This protein binds this small molecule.
Small molecule (SMILES): O=C(O)[C@@](O)(COP(=O)(O)O)[C@H](O)[C@H](O)COP(=O)(O)O

Sequence of chain 1.C:
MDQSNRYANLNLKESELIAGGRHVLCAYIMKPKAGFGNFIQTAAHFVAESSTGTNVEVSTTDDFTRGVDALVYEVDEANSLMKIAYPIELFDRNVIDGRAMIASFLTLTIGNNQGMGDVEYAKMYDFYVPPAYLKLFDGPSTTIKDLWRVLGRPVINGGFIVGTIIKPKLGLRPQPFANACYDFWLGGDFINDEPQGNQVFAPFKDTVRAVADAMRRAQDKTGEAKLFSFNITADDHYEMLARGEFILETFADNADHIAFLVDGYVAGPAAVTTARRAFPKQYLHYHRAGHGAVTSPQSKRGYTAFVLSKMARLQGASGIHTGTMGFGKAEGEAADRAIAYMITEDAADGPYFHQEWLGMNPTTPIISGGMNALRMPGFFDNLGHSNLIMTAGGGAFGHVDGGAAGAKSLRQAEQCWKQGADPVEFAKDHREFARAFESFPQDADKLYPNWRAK

Sequence of chain 1.D:
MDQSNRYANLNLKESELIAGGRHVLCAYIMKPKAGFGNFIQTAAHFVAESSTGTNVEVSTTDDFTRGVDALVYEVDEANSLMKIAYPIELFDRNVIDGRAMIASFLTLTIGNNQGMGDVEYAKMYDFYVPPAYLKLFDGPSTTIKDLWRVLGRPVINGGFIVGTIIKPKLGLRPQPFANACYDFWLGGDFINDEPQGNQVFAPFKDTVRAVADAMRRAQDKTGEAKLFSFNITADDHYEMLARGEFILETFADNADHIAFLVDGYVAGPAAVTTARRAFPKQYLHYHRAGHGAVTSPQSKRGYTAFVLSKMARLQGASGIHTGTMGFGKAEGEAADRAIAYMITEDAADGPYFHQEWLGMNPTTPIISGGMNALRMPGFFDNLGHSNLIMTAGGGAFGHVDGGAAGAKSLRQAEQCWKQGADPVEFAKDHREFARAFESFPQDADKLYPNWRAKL

Binding-site contacts:
Ligand atom C3 contacts residue MG1 of chain 1.L at 2.9 Å.
Ligand atom O2 contacts residue ILE185 of chain 1.C at 3.4 Å.
Ligand atom O3 contacts residue GLU215 of chain 1.C at 3.0 Å (salt-bridge).
Ligand atom O1P contacts residue GLY391 of chain 1.C at 2.7 Å (h-bond).
Ligand atom O5P contacts residue SER389 of chain 1.C at 3.5 Å (h-bond).
Ligand atom C2 contacts residue MG1 of chain 1.L at 2.7 Å.
Ligand atom O6 contacts residue GLU215 of chain 1.C at 3.2 Å (salt-bridge).
Ligand atom O7 contacts residue GLU69 of chain 1.D at 3.5 Å (salt-bridge).
Ligand atom O6 contacts residue MG1 of chain 1.L at 2.1 Å.
Ligand atom O2P contacts residue GLY414 of chain 1.C at 2.7 Å (h-bond).
Ligand atom O3P contacts residue GLY415 of chain 1.C at 2.8 Å (h-bond).
Ligand atom O2P contacts residue ILE185 of chain 1.C at 3.4 Å.
Ligand atom O3P contacts residue LYS187 of chain 1.C at 3.4 Å.
Ligand atom O2 contacts residue KCX212 of chain 1.C at 3.1 Å (h-bond).
Ligand atom O3 contacts residue HIS308 of chain 1.C at 2.8 Å (h-bond).
Ligand atom O6 contacts residue LYS189 of chain 1.C at 2.6 Å (salt-bridge).
Ligand atom O7 contacts residue LYS350 of chain 1.C at 3.0 Å (salt-bridge).
Ligand atom C3 contacts residue KCX212 of chain 1.C at 3.1 Å.
Ligand atom O3 contacts residue ASN132 of chain 1.D at 3.3 Å (h-bond).
Ligand atom O6 contacts residue LYS187 of chain 1.C at 3.2 Å (salt-bridge).
Ligand atom O3 contacts residue MG1 of chain 1.L at 2.1 Å.
Ligand atom O7 contacts residue ASN132 of chain 1.D at 3.5 Å (h-bond).
Ligand atom C contacts residue ASN132 of chain 1.D at 3.3 Å.
Ligand atom O6 contacts residue ASN132 of chain 1.D at 3.0 Å (h-bond).
Ligand atom O4 contacts residue GLY390 of chain 1.C at 3.0 Å (h-bond).
Ligand atom O5P contacts residue HIS342 of chain 1.C at 2.5 Å (h-bond).
Ligand atom O4P contacts residue ARG309 of chain 1.C at 2.8 Å (salt-bridge).
Ligand atom O4 contacts residue SER389 of chain 1.C at 2.9 Å (h-bond).
Ligand atom O3P contacts residue THR74 of chain 1.D at 2.9 Å (h-bond).
Ligand atom O2 contacts residue MG1 of chain 1.L at 2.2 Å.
Ligand atom O6P contacts residue ARG309 of chain 1.C at 2.9 Å (salt-bridge).
Ligand atom C contacts residue LYS187 of chain 1.C at 3.3 Å.
Ligand atom O2 contacts residue LYS187 of chain 1.C at 3.1 Å (salt-bridge).
Ligand atom C1 contacts residue SER389 of chain 1.C at 3.5 Å.
Ligand atom O1 contacts residue LYS187 of chain 1.C at 3.0 Å (salt-bridge).
Ligand atom O6 contacts residue ASP214 of chain 1.C at 2.9 Å (salt-bridge).
Ligand atom O3 contacts residue KCX212 of chain 1.C at 2.8 Å (h-bond).
Ligand atom O1P contacts residue LYS350 of chain 1.C at 2.9 Å (salt-bridge).
Ligand atom O2 contacts residue ASP214 of chain 1.C at 3.3 Å (salt-bridge).
Ligand atom C contacts residue MG1 of chain 1.L at 2.7 Å.